Sequence of chain 45.C:
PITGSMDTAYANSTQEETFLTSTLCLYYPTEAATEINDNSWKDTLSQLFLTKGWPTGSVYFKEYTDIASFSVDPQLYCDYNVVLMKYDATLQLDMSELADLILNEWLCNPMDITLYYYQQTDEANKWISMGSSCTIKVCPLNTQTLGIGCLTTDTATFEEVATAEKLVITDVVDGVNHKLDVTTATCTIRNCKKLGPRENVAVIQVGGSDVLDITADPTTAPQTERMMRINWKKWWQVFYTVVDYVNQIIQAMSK

This small molecule binds to this protein.
Small molecule (SMILES): CC(=O)N[C@H]1[C@H](O[C@H]2[C@H](O)[C@@H](NC(C)=O)CO[C@@H]2CO)O[C@H](CO)[C@@H](O)[C@@H]1O

Binding-site contacts:
Ligand atom N2 contacts residue ASN12 of chain 45.C at 3.8 Å.
Ligand atom C2 contacts residue ASN12 of chain 45.C at 3.2 Å.
Ligand atom O5 contacts residue ASN12 of chain 45.C at 2.7 Å (h-bond).
Ligand atom C5 contacts residue ASN12 of chain 45.C at 4.1 Å.
Ligand atom O7 contacts residue ASN12 of chain 45.C at 3.7 Å.
Ligand atom C1 contacts residue ASN12 of chain 45.C at 2.2 Å.
Ligand atom C7 contacts residue ASN12 of chain 45.C at 3.9 Å.